The protein below binds the small molecule below.
Small molecule (SMILES): Nc1ncnc2c1ncn2[C@@H]1O[C@H](CO[P](=O)(O)O[P](=O)(O)NP(=O)(O)O)[C@@H](O)[C@H]1O

Sequence of chain 1.B:
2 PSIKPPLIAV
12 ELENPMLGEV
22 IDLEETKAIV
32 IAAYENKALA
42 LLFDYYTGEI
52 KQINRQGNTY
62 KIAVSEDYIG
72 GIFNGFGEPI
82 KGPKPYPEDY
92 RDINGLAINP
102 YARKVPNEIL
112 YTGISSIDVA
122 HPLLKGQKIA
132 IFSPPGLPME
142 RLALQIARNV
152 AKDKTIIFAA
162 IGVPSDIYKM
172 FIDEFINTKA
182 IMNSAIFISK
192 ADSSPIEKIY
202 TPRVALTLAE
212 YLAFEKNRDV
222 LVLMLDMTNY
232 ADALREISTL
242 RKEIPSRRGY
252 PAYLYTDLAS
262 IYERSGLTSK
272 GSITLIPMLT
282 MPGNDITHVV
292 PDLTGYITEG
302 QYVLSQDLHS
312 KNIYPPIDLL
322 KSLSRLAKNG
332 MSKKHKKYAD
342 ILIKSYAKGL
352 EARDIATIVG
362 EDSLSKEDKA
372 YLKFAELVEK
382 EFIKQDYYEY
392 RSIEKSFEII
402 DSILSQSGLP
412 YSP

Sequence of chain 1.A:
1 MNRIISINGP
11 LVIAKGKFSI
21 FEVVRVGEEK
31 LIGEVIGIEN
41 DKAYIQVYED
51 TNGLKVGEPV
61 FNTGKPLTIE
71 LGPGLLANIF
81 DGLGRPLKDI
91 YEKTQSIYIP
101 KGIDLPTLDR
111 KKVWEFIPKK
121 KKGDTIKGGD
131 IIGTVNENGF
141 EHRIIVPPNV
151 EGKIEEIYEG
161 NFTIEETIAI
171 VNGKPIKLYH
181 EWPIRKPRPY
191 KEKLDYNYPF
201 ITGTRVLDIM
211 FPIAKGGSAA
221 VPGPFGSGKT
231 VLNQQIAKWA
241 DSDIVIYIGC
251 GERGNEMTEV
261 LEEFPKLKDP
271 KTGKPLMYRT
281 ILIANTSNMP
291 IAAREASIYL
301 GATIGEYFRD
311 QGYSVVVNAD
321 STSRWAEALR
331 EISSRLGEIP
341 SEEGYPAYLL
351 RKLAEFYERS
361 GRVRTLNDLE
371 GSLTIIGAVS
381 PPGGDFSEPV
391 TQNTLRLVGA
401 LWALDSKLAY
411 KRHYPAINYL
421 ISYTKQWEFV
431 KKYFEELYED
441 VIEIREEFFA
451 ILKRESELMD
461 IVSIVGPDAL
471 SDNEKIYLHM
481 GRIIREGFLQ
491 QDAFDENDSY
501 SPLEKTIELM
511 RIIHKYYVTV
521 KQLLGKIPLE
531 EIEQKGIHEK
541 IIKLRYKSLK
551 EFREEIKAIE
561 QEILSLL

Binding-site contacts:
Ligand atom O1A contacts residue GLY228 of chain 1.A at 3.1 Å.
Ligand atom PG contacts residue THR230 of chain 1.A at 3.0 Å.
Ligand atom C5 contacts residue TYR414 of chain 1.A at 3.4 Å (hydrophobic).
Ligand atom N3B contacts residue THR230 of chain 1.A at 3.0 Å (h-bond).
Ligand atom C6 contacts residue TYR414 of chain 1.A at 3.4 Å (hydrophobic).
Ligand atom N3 contacts residue TYR414 of chain 1.A at 3.5 Å.
Ligand atom O1G contacts residue ARG326 of chain 1.B at 3.5 Å (salt-bridge).
Ligand atom O2B contacts residue PHE225 of chain 1.A at 3.5 Å.
Ligand atom C2 contacts residue ASP492 of chain 1.A at 3.5 Å.
Ligand atom PB contacts residue GLY228 of chain 1.A at 3.5 Å.
Ligand atom O1G contacts residue GLU256 of chain 1.A at 3.0 Å (salt-bridge).
Ligand atom O2G contacts residue MG1 of chain 1.D at 2.9 Å.
Ligand atom O1A contacts residue VAL231 of chain 1.A at 3.0 Å (h-bond).
Ligand atom O1G contacts residue MG1 of chain 1.D at 3.1 Å.
Ligand atom PG contacts residue MG1 of chain 1.D at 3.3 Å.
Ligand atom O1G contacts residue THR230 of chain 1.A at 3.0 Å (h-bond).
Ligand atom O4' contacts residue TYR414 of chain 1.A at 3.5 Å.
Ligand atom O1B contacts residue LYS229 of chain 1.A at 2.9 Å (salt-bridge).
Ligand atom O3A contacts residue ARG326 of chain 1.B at 3.2 Å (salt-bridge).
Ligand atom O1A contacts residue THR230 of chain 1.A at 2.9 Å (h-bond).
Ligand atom O2B contacts residue ARG326 of chain 1.B at 3.1 Å (salt-bridge).
Ligand atom N6 contacts residue ALA493 of chain 1.A at 3.3 Å.
Ligand atom O3A contacts residue GLY228 of chain 1.A at 3.1 Å (h-bond).
Ligand atom N3B contacts residue LYS229 of chain 1.A at 3.4 Å (salt-bridge).
Ligand atom O1B contacts residue SER227 of chain 1.A at 3.0 Å (h-bond).
Ligand atom PB contacts residue GLY226 of chain 1.A at 3.5 Å.
Ligand atom O3G contacts residue ARG253 of chain 1.A at 3.5 Å (salt-bridge).
Ligand atom O3G contacts residue MG1 of chain 1.D at 3.5 Å.
Ligand atom O2G contacts residue ASP320 of chain 1.A at 3.3 Å (salt-bridge).
Ligand atom N7 contacts residue VAL231 of chain 1.A at 3.4 Å.
Ligand atom O1G contacts residue ARG253 of chain 1.A at 3.2 Å (salt-bridge).
Ligand atom PA contacts residue ARG326 of chain 1.B at 3.4 Å.
Ligand atom O2B contacts residue GLY226 of chain 1.A at 2.6 Å (h-bond).
Ligand atom O1B contacts residue GLY228 of chain 1.A at 2.7 Å (h-bond).
Ligand atom O2G contacts residue THR230 of chain 1.A at 2.2 Å (h-bond).
Ligand atom O1A contacts residue LYS229 of chain 1.A at 3.2 Å (salt-bridge).
Ligand atom C4 contacts residue TYR414 of chain 1.A at 3.5 Å (hydrophobic).
Ligand atom O2A contacts residue ARG326 of chain 1.B at 2.6 Å (salt-bridge).
Ligand atom N1 contacts residue ALA493 of chain 1.A at 3.0 Å (h-bond).
Ligand atom N6 contacts residue GLN491 of chain 1.A at 2.8 Å (h-bond).